Binding-site contacts:
Ligand atom C2 contacts residue VAL182 of chain 1.E at 3.0 Å (hydrophobic).
Ligand atom O5D contacts residue TYR161 of chain 1.E at 3.5 Å.
Ligand atom N3 contacts residue MET158 of chain 1.E at 3.0 Å.
Ligand atom C3D contacts residue ASN162 of chain 1.E at 3.8 Å.
Ligand atom O2 contacts residue VAL182 of chain 1.E at 2.7 Å.
Ligand atom C2' contacts residue FAD1 of chain 1.Q at 3.0 Å.
Ligand atom O3A contacts residue TYR161 of chain 1.E at 3.3 Å (h-bond).
Ligand atom O2B contacts residue TYR418 of chain 1.E at 3.5 Å (h-bond).
Ligand atom C4 contacts residue MET158 of chain 1.E at 3.5 Å (hydrophobic).
Ligand atom O3' contacts residue FAD1 of chain 1.Q at 3.9 Å.
Ligand atom O4 contacts residue TYR103 of chain 1.E at 2.8 Å.
Ligand atom O2D contacts residue ASN162 of chain 1.E at 2.8 Å (h-bond).
Ligand atom O2 contacts residue MET158 of chain 1.E at 3.2 Å.
Ligand atom C4' contacts residue ASN206 of chain 1.E at 3.8 Å.
Ligand atom C6 contacts residue MET158 of chain 1.E at 3.7 Å (hydrophobic).
Ligand atom O4' contacts residue ASN206 of chain 1.E at 2.3 Å (h-bond).
Ligand atom C5 contacts residue MET158 of chain 1.E at 3.8 Å (hydrophobic).
Ligand atom PA contacts residue TYR161 of chain 1.E at 3.8 Å.
Ligand atom O2A contacts residue VAL165 of chain 1.E at 3.5 Å.
Ligand atom O2B contacts residue TYR325 of chain 1.E at 3.7 Å.
Ligand atom O2D contacts residue MET158 of chain 1.E at 3.1 Å (h-bond).
Ligand atom O3D contacts residue ASN162 of chain 1.E at 2.9 Å (h-bond).
Ligand atom C1D contacts residue VAL182 of chain 1.E at 3.3 Å (hydrophobic).
Ligand atom N1 contacts residue VAL182 of chain 1.E at 3.2 Å.
Ligand atom C2 contacts residue MET158 of chain 1.E at 2.9 Å (hydrophobic).
Ligand atom O1A contacts residue TYR452 of chain 1.E at 3.7 Å.
Ligand atom O2A contacts residue TYR161 of chain 1.E at 3.5 Å (h-bond).
Ligand atom O2' contacts residue TYR452 of chain 1.E at 2.8 Å (h-bond).
Ligand atom O2' contacts residue FAD1 of chain 1.Q at 3.5 Å (h-bond).
Ligand atom N1 contacts residue MET158 of chain 1.E at 3.3 Å.
Ligand atom C5 contacts residue TYR103 of chain 1.E at 2.9 Å (hydrophobic).
Ligand atom O3' contacts residue ASN206 of chain 1.E at 3.8 Å.
Ligand atom O2' contacts residue ASN456 of chain 1.E at 3.3 Å (h-bond).
Ligand atom O4D contacts residue VAL182 of chain 1.E at 3.1 Å.
Ligand atom C6' contacts residue TRP314 of chain 1.E at 3.6 Å (hydrophobic).
Ligand atom C1' contacts residue FAD1 of chain 1.Q at 3.7 Å.
Ligand atom C4 contacts residue TYR103 of chain 1.E at 3.1 Å (hydrophobic).
Ligand atom O6' contacts residue TRP314 of chain 1.E at 3.1 Å.
Ligand atom O5' contacts residue FAD1 of chain 1.Q at 3.8 Å.
Ligand atom N3 contacts residue VAL182 of chain 1.E at 3.8 Å.

The small molecule below binds the protein below.
Small molecule (SMILES): O=c1ccn([C@@H]2O[C@H](CO[P](=O)(O)O[P](=O)(O)O[C@H]3O[C@H](CO)[C@H](O)[C@H](O)[C@H]3O)[C@@H](O)[C@H]2O)c(=O)[nH]1

Sequence of chain 1.E:
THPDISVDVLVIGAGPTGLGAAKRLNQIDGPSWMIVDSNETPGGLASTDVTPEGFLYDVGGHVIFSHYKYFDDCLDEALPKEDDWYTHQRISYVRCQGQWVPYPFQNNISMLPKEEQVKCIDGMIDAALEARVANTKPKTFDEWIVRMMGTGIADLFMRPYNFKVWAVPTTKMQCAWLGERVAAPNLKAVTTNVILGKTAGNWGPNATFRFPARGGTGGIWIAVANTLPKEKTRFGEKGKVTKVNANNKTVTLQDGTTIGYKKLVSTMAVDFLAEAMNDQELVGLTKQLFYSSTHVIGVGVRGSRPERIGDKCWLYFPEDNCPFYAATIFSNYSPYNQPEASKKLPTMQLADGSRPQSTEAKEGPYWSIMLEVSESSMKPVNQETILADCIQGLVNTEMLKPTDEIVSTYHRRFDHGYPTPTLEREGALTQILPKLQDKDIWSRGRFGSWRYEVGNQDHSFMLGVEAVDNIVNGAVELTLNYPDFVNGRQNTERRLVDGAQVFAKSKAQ